This small molecule binds to this protein.
Small molecule (SMILES): CC(=O)N[C@H]1[C@H]([C@H](O)[C@H](O)CO)O[C@@](O[C@H]2[C@@H](O)[C@@H](CO)O[C@@H](O[C@H]3[C@H](O)[C@@H](O)[C@H](O)O[C@@H]3CO)[C@@H]2O)(C(=O)O)C[C@@H]1O

Sequence of chain 16.E:
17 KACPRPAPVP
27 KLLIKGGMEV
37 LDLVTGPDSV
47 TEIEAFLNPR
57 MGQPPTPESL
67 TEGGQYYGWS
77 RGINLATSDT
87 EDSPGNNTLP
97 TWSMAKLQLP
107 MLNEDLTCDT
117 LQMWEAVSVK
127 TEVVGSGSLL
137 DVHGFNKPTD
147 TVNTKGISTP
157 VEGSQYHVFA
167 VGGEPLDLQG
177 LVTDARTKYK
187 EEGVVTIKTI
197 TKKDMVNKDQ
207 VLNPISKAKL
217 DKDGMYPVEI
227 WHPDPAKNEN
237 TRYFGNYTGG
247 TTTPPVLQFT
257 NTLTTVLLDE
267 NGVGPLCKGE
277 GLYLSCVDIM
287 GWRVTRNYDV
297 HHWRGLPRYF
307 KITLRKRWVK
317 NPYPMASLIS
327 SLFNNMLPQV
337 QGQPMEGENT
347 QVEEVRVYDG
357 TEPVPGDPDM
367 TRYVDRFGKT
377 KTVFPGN

Binding-site contacts:
Ligand atom C3 contacts residue GLY78 of chain 16.E at 4.2 Å.
Ligand atom C8 contacts residue TYR72 of chain 16.E at 4.2 Å (hydrophobic).
Ligand atom O1A contacts residue ARG77 of chain 16.E at 3.1 Å (salt-bridge).
Ligand atom C6 contacts residue TYR72 of chain 16.E at 3.5 Å (hydrophobic).
Ligand atom C3 contacts residue HIS298 of chain 16.E at 3.6 Å.
Ligand atom O4 contacts residue TYR72 of chain 16.E at 3.9 Å.
Ligand atom O1A contacts residue TYR72 of chain 16.E at 3.4 Å.
Ligand atom C4 contacts residue TYR72 of chain 16.E at 3.2 Å (hydrophobic).
Ligand atom C1 contacts residue ARG77 of chain 16.E at 3.4 Å.
Ligand atom C4 contacts residue HIS298 of chain 16.E at 3.7 Å.
Ligand atom O6 contacts residue THR94 of chain 16.E at 3.7 Å.
Ligand atom O6 contacts residue ARG77 of chain 16.E at 4.0 Å.
Ligand atom N5 contacts residue TYR72 of chain 16.E at 3.2 Å (h-bond).
Ligand atom O1A contacts residue GLY78 of chain 16.E at 3.6 Å (h-bond).
Ligand atom O4 contacts residue GLY78 of chain 16.E at 3.1 Å.
Ligand atom C5 contacts residue TYR72 of chain 16.E at 3.5 Å (hydrophobic).
Ligand atom C6 contacts residue ASN93 of chain 16.E at 3.5 Å.
Ligand atom O8 contacts residue TYR72 of chain 16.E at 3.2 Å (h-bond).
Ligand atom O3 contacts residue VAL296 of chain 16.E at 4.2 Å.
Ligand atom O1B contacts residue ARG77 of chain 16.E at 2.8 Å (salt-bridge).
Ligand atom C4 contacts residue ARG77 of chain 16.E at 4.2 Å.
Ligand atom O3 contacts residue GLY78 of chain 16.E at 3.6 Å.
Ligand atom O4 contacts residue THR291 of chain 16.E at 3.4 Å.
Ligand atom C5 contacts residue ASN93 of chain 16.E at 4.3 Å.
Ligand atom O10 contacts residue ASN293 of chain 16.E at 3.8 Å.
Ligand atom O10 contacts residue THR291 of chain 16.E at 4.0 Å.
Ligand atom O4 contacts residue HIS298 of chain 16.E at 3.1 Å (h-bond).
Ligand atom C7 contacts residue TYR72 of chain 16.E at 4.2 Å (hydrophobic).
Ligand atom O4 contacts residue VAL296 of chain 16.E at 4.2 Å.
Ligand atom O1B contacts residue TYR72 of chain 16.E at 3.7 Å.
Ligand atom O6 contacts residue ASN93 of chain 16.E at 2.8 Å (h-bond).
Ligand atom C3 contacts residue VAL296 of chain 16.E at 3.5 Å (hydrophobic).
Ligand atom O4 contacts residue ILE79 of chain 16.E at 3.4 Å (h-bond).
Ligand atom C3 contacts residue GLY78 of chain 16.E at 4.1 Å.
Ligand atom O6 contacts residue GLY78 of chain 16.E at 3.8 Å.
Ligand atom C2 contacts residue GLY78 of chain 16.E at 4.2 Å.
Ligand atom C10 contacts residue TYR72 of chain 16.E at 4.2 Å (hydrophobic).
Ligand atom C1 contacts residue TYR72 of chain 16.E at 3.7 Å (hydrophobic).
Ligand atom C4 contacts residue GLY78 of chain 16.E at 3.4 Å.
Ligand atom C11 contacts residue ASP85 of chain 16.A at 3.8 Å.

Sequence of chain 16.A:
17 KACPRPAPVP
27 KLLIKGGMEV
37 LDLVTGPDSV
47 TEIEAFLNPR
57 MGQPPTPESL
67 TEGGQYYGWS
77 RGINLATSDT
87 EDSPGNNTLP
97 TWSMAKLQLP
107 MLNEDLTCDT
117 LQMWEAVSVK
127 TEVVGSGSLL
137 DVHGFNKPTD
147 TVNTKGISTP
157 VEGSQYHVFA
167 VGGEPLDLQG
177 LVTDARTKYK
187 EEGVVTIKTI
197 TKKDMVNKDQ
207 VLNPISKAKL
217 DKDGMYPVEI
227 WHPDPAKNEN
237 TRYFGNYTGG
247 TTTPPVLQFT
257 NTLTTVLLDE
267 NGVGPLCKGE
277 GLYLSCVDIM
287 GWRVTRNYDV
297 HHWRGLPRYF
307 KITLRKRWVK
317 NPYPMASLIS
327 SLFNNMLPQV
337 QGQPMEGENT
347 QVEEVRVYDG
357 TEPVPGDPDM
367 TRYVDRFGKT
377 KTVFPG